Sequence of chain 1.G:
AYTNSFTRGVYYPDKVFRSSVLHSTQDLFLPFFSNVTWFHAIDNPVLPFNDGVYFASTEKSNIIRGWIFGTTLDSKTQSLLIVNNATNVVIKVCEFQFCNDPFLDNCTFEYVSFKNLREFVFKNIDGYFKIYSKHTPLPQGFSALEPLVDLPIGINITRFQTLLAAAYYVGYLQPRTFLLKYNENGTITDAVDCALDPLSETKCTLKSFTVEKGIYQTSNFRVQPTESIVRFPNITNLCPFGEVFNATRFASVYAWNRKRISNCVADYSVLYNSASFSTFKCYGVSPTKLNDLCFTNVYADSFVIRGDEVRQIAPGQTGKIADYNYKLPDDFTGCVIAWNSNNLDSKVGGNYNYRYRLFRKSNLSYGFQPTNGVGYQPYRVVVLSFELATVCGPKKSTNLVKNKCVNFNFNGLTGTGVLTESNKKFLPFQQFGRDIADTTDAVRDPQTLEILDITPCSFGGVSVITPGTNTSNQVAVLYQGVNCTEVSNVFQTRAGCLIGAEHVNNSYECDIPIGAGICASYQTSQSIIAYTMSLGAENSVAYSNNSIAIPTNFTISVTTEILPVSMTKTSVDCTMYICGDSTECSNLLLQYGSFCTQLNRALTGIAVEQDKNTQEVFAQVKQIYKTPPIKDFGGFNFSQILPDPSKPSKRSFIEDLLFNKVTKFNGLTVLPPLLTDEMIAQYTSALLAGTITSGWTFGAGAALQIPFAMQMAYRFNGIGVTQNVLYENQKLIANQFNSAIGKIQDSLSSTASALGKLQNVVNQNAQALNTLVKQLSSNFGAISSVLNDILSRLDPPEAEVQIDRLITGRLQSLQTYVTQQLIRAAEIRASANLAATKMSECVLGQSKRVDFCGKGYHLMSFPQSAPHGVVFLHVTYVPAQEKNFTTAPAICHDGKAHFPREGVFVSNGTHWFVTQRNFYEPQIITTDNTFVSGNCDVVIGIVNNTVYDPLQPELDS

The small molecule below binds the protein below.
Small molecule (SMILES): CC(=O)N[C@@H]1[C@@H](O)[C@H](O)[C@@H](CO)O[C@H]1O

Binding-site contacts:
Ligand atom C2 contacts residue ASN128 of chain 1.G at 2.5 Å.
Ligand atom C3 contacts residue VAL126 of chain 1.G at 4.4 Å (hydrophobic).
Ligand atom C4 contacts residue VAL126 of chain 1.G at 4.2 Å (hydrophobic).
Ligand atom O7 contacts residue ASN128 of chain 1.G at 3.8 Å.
Ligand atom O5 contacts residue VAL126 of chain 1.G at 4.0 Å.
Ligand atom C5 contacts residue ASN128 of chain 1.G at 3.6 Å.
Ligand atom C8 contacts residue ASN128 of chain 1.G at 3.3 Å.
Ligand atom C1 contacts residue VAL126 of chain 1.G at 4.1 Å (hydrophobic).
Ligand atom C6 contacts residue LYS135 of chain 1.G at 3.8 Å.
Ligand atom C1 contacts residue ASN128 of chain 1.G at 1.4 Å.
Ligand atom O3 contacts residue VAL126 of chain 1.G at 4.5 Å.
Ligand atom N2 contacts residue ASN128 of chain 1.G at 2.4 Å (h-bond).
Ligand atom O6 contacts residue LYS135 of chain 1.G at 2.8 Å (salt-bridge).
Ligand atom O5 contacts residue ASN128 of chain 1.G at 2.3 Å (h-bond).
Ligand atom C7 contacts residue ASN128 of chain 1.G at 2.9 Å.
Ligand atom C4 contacts residue ASN128 of chain 1.G at 4.2 Å.
Ligand atom C2 contacts residue VAL126 of chain 1.G at 3.6 Å (hydrophobic).
Ligand atom O6 contacts residue VAL126 of chain 1.G at 4.4 Å.
Ligand atom C3 contacts residue ASN128 of chain 1.G at 3.9 Å.